Binding-site contacts:
Ligand atom C8 contacts residue TYR88 of chain 2.A at 4.0 Å (hydrophobic).
Ligand atom N5 contacts residue ALA125 of chain 2.A at 2.8 Å (h-bond).
Ligand atom C6 contacts residue TRP142 of chain 2.A at 3.7 Å (hydrophobic).
Ligand atom C1 contacts residue SER127 of chain 2.A at 3.8 Å.
Ligand atom O9 contacts residue HIS174 of chain 2.A at 3.5 Å (h-bond).
Ligand atom N5 contacts residue TRP142 of chain 2.A at 4.0 Å.
Ligand atom C9 contacts residue TYR88 of chain 2.A at 3.3 Å (hydrophobic).
Ligand atom C9 contacts residue GLU181 of chain 2.A at 3.2 Å.
Ligand atom O10 contacts residue LEU144 of chain 2.A at 4.0 Å.
Ligand atom C1 contacts residue THR126 of chain 2.A at 3.9 Å.
Ligand atom C7 contacts residue TRP142 of chain 2.A at 3.9 Å (hydrophobic).
Ligand atom C11 contacts residue LEU144 of chain 2.A at 3.5 Å (hydrophobic).
Ligand atom C10 contacts residue ALA125 of chain 2.A at 3.8 Å (hydrophobic).
Ligand atom C9 contacts residue HIS174 of chain 2.A at 3.7 Å.
Ligand atom O6 contacts residue ALA125 of chain 2.A at 3.9 Å.
Ligand atom C6 contacts residue ALA125 of chain 2.A at 3.8 Å (hydrophobic).
Ligand atom O6 contacts residue THR126 of chain 2.A at 3.7 Å.
Ligand atom O1A contacts residue SER127 of chain 2.A at 2.8 Å (h-bond).
Ligand atom O4 contacts residue ALA125 of chain 2.A at 4.0 Å.
Ligand atom O1B contacts residue SER127 of chain 2.A at 4.0 Å.
Ligand atom C11 contacts residue ALA125 of chain 2.A at 3.6 Å (hydrophobic).
Ligand atom C10 contacts residue LEU144 of chain 2.A at 4.1 Å (hydrophobic).
Ligand atom C4 contacts residue ALA125 of chain 2.A at 3.5 Å (hydrophobic).
Ligand atom O10 contacts residue LEU185 of chain 2.A at 3.2 Å.
Ligand atom O9 contacts residue TYR88 of chain 2.A at 2.4 Å (h-bond).
Ligand atom O9 contacts residue GLY219 of chain 2.A at 4.0 Å.
Ligand atom C9 contacts residue TRP142 of chain 2.A at 3.9 Å (hydrophobic).
Ligand atom O8 contacts residue TYR88 of chain 2.A at 3.4 Å.
Ligand atom O9 contacts residue GLU181 of chain 2.A at 3.1 Å (salt-bridge).
Ligand atom O4 contacts residue GLU181 of chain 2.A at 3.4 Å (salt-bridge).
Ligand atom O1A contacts residue THR126 of chain 2.A at 2.7 Å (h-bond).
Ligand atom O10 contacts residue TRP142 of chain 2.A at 3.8 Å.
Ligand atom C8 contacts residue TRP142 of chain 2.A at 4.1 Å (hydrophobic).
Ligand atom C11 contacts residue GLY124 of chain 2.A at 3.4 Å.
Ligand atom C8 contacts residue GLU181 of chain 2.A at 4.0 Å.
Ligand atom C10 contacts residue TRP142 of chain 2.A at 3.7 Å (hydrophobic).
Ligand atom C11 contacts residue TRP142 of chain 2.A at 3.7 Å (hydrophobic).
Ligand atom C6 contacts residue GLU181 of chain 2.A at 3.9 Å.
Ligand atom C5 contacts residue ALA125 of chain 2.A at 3.5 Å (hydrophobic).
Ligand atom O8 contacts residue TRP142 of chain 2.A at 4.0 Å.

Sequence of chain 2.A:
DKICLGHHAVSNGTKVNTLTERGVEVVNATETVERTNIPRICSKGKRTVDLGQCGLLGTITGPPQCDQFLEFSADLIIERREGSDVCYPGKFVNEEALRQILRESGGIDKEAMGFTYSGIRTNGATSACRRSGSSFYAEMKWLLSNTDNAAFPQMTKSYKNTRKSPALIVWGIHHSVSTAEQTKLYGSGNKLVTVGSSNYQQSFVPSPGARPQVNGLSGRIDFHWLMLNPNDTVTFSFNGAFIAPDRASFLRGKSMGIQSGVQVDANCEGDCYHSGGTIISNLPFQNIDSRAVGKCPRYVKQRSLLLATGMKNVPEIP

A protein and the small-molecule ligand that binds it are described below.
Small molecule (SMILES): CC(=O)N[C@H]1[C@H]([C@H](O)[C@H](O)CO)O[C@@](O[C@H]2[C@@H](O)[C@@H](CO)OC[C@@H]2O)(C(=O)O)C[C@@H]1O